Sequence of chain 1.D:
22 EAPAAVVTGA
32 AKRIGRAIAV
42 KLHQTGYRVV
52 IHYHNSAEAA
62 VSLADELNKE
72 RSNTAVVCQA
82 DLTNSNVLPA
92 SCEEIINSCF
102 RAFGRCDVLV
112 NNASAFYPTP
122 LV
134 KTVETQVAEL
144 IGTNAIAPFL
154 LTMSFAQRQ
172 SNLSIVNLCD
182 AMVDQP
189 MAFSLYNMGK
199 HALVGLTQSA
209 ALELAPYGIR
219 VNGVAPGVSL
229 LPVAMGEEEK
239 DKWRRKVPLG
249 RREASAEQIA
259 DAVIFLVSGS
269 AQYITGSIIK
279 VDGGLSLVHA

The protein below binds the small molecule below.
Small molecule (SMILES): O=C1C[C@H](c2cccc(O)c2)Oc2ccc(O)cc21

Binding-site contacts:
Ligand atom CAI contacts residue PRO230 of chain 1.D at 4.0 Å (hydrophobic).
Ligand atom CAD contacts residue PHE117 of chain 1.D at 4.0 Å (hydrophobic).
Ligand atom CAD contacts residue NAP1 of chain 1.M at 3.3 Å.
Ligand atom CAI contacts residue LEU228 of chain 1.D at 4.0 Å (hydrophobic).
Ligand atom CAO contacts residue VAL226 of chain 1.D at 3.3 Å (hydrophobic).
Ligand atom CAB contacts residue TYR194 of chain 1.D at 3.3 Å (hydrophobic).
Ligand atom CAC contacts residue PHE117 of chain 1.D at 3.6 Å (hydrophobic).
Ligand atom CAN contacts residue GLY225 of chain 1.D at 4.0 Å.
Ligand atom OAG contacts residue NAP1 of chain 1.M at 3.4 Å.
Ligand atom CAJ contacts residue PHE117 of chain 1.D at 3.8 Å (hydrophobic).
Ligand atom CAI contacts residue NAP1 of chain 1.M at 3.3 Å.
Ligand atom OAS contacts residue LEU228 of chain 1.D at 3.3 Å (h-bond).
Ligand atom CAA contacts residue PHE117 of chain 1.D at 3.5 Å (hydrophobic).
Ligand atom CAF contacts residue PHE117 of chain 1.D at 3.9 Å (hydrophobic).
Ligand atom CAK contacts residue VAL226 of chain 1.D at 3.7 Å (hydrophobic).
Ligand atom CAE contacts residue PHE117 of chain 1.D at 3.9 Å (hydrophobic).
Ligand atom OAR contacts residue MET183 of chain 1.D at 3.8 Å.
Ligand atom OAG contacts residue PHE117 of chain 1.D at 3.7 Å.
Ligand atom CAN contacts residue VAL226 of chain 1.D at 3.9 Å (hydrophobic).
Ligand atom CAF contacts residue NAP1 of chain 1.M at 3.5 Å.
Ligand atom CAB contacts residue NAP1 of chain 1.M at 3.1 Å.
Ligand atom OAR contacts residue VAL226 of chain 1.D at 3.6 Å.
Ligand atom CAE contacts residue NAP1 of chain 1.M at 3.6 Å.
Ligand atom CAP contacts residue VAL226 of chain 1.D at 3.2 Å (hydrophobic).
Ligand atom OAQ contacts residue SER115 of chain 1.D at 3.5 Å (h-bond).
Ligand atom CAK contacts residue TRP241 of chain 1.D at 3.4 Å (hydrophobic).
Ligand atom CAA contacts residue TYR194 of chain 1.D at 3.1 Å (hydrophobic).
Ligand atom CAB contacts residue PHE117 of chain 1.D at 3.6 Å (hydrophobic).
Ligand atom OAR contacts residue GLY225 of chain 1.D at 3.8 Å.
Ligand atom OAS contacts residue LEU229 of chain 1.D at 3.9 Å.
Ligand atom CAA contacts residue NAP1 of chain 1.M at 3.7 Å.
Ligand atom OAQ contacts residue PHE117 of chain 1.D at 3.7 Å.
Ligand atom OAS contacts residue PRO230 of chain 1.D at 3.5 Å.
Ligand atom CAC contacts residue NAP1 of chain 1.M at 3.4 Å.
Ligand atom OAS contacts residue NAP1 of chain 1.M at 3.8 Å.
Ligand atom CAP contacts residue TRP241 of chain 1.D at 3.5 Å (hydrophobic).
Ligand atom CAH contacts residue LEU228 of chain 1.D at 3.8 Å (hydrophobic).
Ligand atom CAH contacts residue NAP1 of chain 1.M at 3.6 Å.
Ligand atom OAS contacts residue ARG34 of chain 1.D at 3.1 Å (salt-bridge).
Ligand atom OAQ contacts residue NAP1 of chain 1.M at 2.7 Å (h-bond).